Binding-site contacts:
Ligand atom C5 contacts residue ASN23 of chain 1.A at 3.8 Å.
Ligand atom C4 contacts residue ASN23 of chain 1.A at 4.4 Å.
Ligand atom C3 contacts residue ASN23 of chain 1.A at 4.0 Å.
Ligand atom C7 contacts residue ASN23 of chain 1.A at 3.4 Å.
Ligand atom C8 contacts residue LYS22 of chain 1.A at 3.8 Å.
Ligand atom C7 contacts residue LYS22 of chain 1.A at 4.5 Å.
Ligand atom O5 contacts residue GLN15 of chain 1.A at 3.9 Å.
Ligand atom O7 contacts residue ASN23 of chain 1.A at 3.1 Å (h-bond).
Ligand atom O5 contacts residue ASN23 of chain 1.A at 2.5 Å (h-bond).
Ligand atom C2 contacts residue ASN23 of chain 1.A at 2.7 Å.
Ligand atom N2 contacts residue ASN23 of chain 1.A at 3.1 Å (h-bond).
Ligand atom C1 contacts residue ASN23 of chain 1.A at 1.6 Å.

The protein below binds the small molecule below.
Small molecule (SMILES): CC(=O)N[C@@H]1[C@@H](O)[C@H](O)[C@@H](CO)O[C@H]1O

Sequence of chain 1.A:
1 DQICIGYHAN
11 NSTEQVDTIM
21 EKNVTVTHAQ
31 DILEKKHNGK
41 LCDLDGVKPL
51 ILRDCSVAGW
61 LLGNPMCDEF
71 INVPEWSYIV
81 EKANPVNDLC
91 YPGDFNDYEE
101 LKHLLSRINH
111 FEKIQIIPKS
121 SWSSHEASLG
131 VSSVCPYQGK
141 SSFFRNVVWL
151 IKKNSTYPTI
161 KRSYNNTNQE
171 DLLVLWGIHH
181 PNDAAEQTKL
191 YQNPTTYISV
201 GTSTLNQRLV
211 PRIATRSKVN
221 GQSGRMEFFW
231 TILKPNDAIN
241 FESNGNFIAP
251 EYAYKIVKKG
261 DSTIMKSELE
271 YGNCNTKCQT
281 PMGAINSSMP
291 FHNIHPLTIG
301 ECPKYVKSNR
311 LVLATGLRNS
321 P